Sequence of chain 1.C:
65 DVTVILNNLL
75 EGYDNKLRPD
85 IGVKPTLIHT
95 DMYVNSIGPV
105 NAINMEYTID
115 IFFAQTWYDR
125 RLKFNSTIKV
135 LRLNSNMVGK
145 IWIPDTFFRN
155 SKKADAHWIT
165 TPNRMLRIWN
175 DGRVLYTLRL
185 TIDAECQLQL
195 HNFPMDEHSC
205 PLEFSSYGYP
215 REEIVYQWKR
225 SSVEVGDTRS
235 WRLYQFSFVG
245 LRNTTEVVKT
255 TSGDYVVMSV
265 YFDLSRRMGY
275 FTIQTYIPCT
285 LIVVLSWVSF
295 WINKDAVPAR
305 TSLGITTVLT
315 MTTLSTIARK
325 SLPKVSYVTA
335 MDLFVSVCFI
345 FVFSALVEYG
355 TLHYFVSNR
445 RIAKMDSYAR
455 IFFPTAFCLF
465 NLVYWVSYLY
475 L

A protein and the small-molecule ligand that binds it are described below.
Small molecule (SMILES): CC(=O)N[C@H]1[C@H](O[C@H]2[C@H](O)[C@@H](NC(C)=O)CO[C@@H]2CO)O[C@H](CO)[C@@H](O)[C@@H]1O

Binding-site contacts:
Ligand atom O7 contacts residue ASN247 of chain 1.C at 3.2 Å (h-bond).
Ligand atom N2 contacts residue ASN247 of chain 1.C at 3.0 Å (h-bond).
Ligand atom O5 contacts residue ASN247 of chain 1.C at 2.4 Å (h-bond).
Ligand atom C3 contacts residue ASN247 of chain 1.C at 3.9 Å.
Ligand atom C8 contacts residue LEU245 of chain 1.C at 4.2 Å (hydrophobic).
Ligand atom O5 contacts residue TRP222 of chain 1.C at 4.3 Å.
Ligand atom C8 contacts residue SER226 of chain 1.C at 3.8 Å.
Ligand atom C5 contacts residue ASN247 of chain 1.C at 3.7 Å.
Ligand atom C1 contacts residue ASN247 of chain 1.C at 1.4 Å.
Ligand atom O7 contacts residue ARG224 of chain 1.C at 3.9 Å.
Ligand atom C7 contacts residue ASN247 of chain 1.C at 3.6 Å.
Ligand atom C3 contacts residue ARG224 of chain 1.C at 4.3 Å.
Ligand atom C4 contacts residue ASN247 of chain 1.C at 4.3 Å.
Ligand atom N2 contacts residue SER226 of chain 1.C at 3.0 Å (h-bond).
Ligand atom O7 contacts residue LYS223 of chain 1.C at 4.2 Å.
Ligand atom C5 contacts residue LYS223 of chain 1.C at 4.5 Å.
Ligand atom C1 contacts residue SER226 of chain 1.C at 3.3 Å.
Ligand atom C2 contacts residue SER226 of chain 1.C at 3.7 Å.
Ligand atom C1 contacts residue TRP222 of chain 1.C at 4.4 Å (hydrophobic).
Ligand atom C7 contacts residue SER226 of chain 1.C at 3.7 Å.
Ligand atom C2 contacts residue ASN247 of chain 1.C at 2.6 Å.